Sequence of chain 1.E:
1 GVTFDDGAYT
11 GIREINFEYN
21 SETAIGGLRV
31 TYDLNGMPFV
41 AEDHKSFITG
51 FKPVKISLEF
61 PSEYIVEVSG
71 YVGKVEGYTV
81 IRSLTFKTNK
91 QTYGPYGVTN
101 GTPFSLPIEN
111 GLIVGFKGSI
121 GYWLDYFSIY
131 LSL

The small molecule below binds the protein below.
Small molecule (SMILES): CC(=O)N[C@H]1[C@H](Oc2ccc([N+](=O)[O-])cc2)O[C@H](CO)[C@@H](O)[C@@H]1O

Binding-site contacts:
Ligand atom C4 contacts residue GLY1 of chain 1.E at 3.7 Å.
Ligand atom C4 contacts residue TYR78 of chain 1.E at 3.8 Å (hydrophobic).
Ligand atom C3 contacts residue TYR78 of chain 1.E at 3.7 Å (hydrophobic).
Ligand atom C1' contacts residue TYR122 of chain 1.E at 4.0 Å (hydrophobic).
Ligand atom C1' contacts residue TYR78 of chain 1.E at 3.6 Å (hydrophobic).
Ligand atom O5 contacts residue TYR122 of chain 1.E at 3.1 Å (h-bond).
Ligand atom C6 contacts residue VAL80 of chain 1.E at 4.0 Å (hydrophobic).
Ligand atom C6 contacts residue TYR122 of chain 1.E at 3.8 Å (hydrophobic).
Ligand atom O4 contacts residue ASP125 of chain 1.E at 2.6 Å (salt-bridge).
Ligand atom O7 contacts residue PHE47 of chain 1.E at 3.6 Å.
Ligand atom C6' contacts residue TYR122 of chain 1.E at 3.8 Å (hydrophobic).
Ligand atom C5 contacts residue TYR122 of chain 1.E at 4.0 Å (hydrophobic).
Ligand atom O1' contacts residue TYR122 of chain 1.E at 3.1 Å (h-bond).
Ligand atom O4 contacts residue GLY1 of chain 1.E at 2.8 Å (h-bond).
Ligand atom O4 contacts residue GLY121 of chain 1.E at 3.5 Å.
Ligand atom C5 contacts residue TYR78 of chain 1.E at 3.7 Å (hydrophobic).
Ligand atom O6 contacts residue TYR122 of chain 1.E at 2.9 Å (h-bond).
Ligand atom C2' contacts residue TYR122 of chain 1.E at 4.0 Å (hydrophobic).
Ligand atom C6 contacts residue TRP123 of chain 1.E at 3.8 Å (hydrophobic).
Ligand atom O3 contacts residue GLY1 of chain 1.E at 2.8 Å (h-bond).
Ligand atom C4' contacts residue TYR122 of chain 1.E at 3.3 Å (hydrophobic).
Ligand atom O2' contacts residue GLU76 of chain 1.E at 3.9 Å.
Ligand atom C5' contacts residue TYR122 of chain 1.E at 3.5 Å (hydrophobic).
Ligand atom C6 contacts residue TYR78 of chain 1.E at 4.1 Å (hydrophobic).
Ligand atom O1 contacts residue TYR78 of chain 1.E at 3.5 Å.
Ligand atom O6 contacts residue TRP123 of chain 1.E at 2.9 Å (h-bond).
Ligand atom O2' contacts residue TYR122 of chain 1.E at 3.4 Å (h-bond).
Ligand atom C3' contacts residue TYR122 of chain 1.E at 3.7 Å (hydrophobic).
Ligand atom O6 contacts residue GLY121 of chain 1.E at 3.4 Å (h-bond).
Ligand atom C6 contacts residue ASP125 of chain 1.E at 3.1 Å.
Ligand atom C2' contacts residue TYR78 of chain 1.E at 4.1 Å (hydrophobic).
Ligand atom C5 contacts residue ASP125 of chain 1.E at 3.7 Å.
Ligand atom O5 contacts residue GLY121 of chain 1.E at 3.8 Å.
Ligand atom N1' contacts residue TYR122 of chain 1.E at 3.0 Å (h-bond).
Ligand atom O7 contacts residue GLY1 of chain 1.E at 3.5 Å (h-bond).
Ligand atom C2 contacts residue GLY1 of chain 1.E at 3.8 Å.
Ligand atom O6 contacts residue ASP125 of chain 1.E at 2.8 Å (salt-bridge).
Ligand atom C6' contacts residue TYR78 of chain 1.E at 3.5 Å (hydrophobic).
Ligand atom C3 contacts residue GLY1 of chain 1.E at 3.6 Å.
Ligand atom C4 contacts residue ASP125 of chain 1.E at 3.2 Å.